Sequence of chain 1.A:
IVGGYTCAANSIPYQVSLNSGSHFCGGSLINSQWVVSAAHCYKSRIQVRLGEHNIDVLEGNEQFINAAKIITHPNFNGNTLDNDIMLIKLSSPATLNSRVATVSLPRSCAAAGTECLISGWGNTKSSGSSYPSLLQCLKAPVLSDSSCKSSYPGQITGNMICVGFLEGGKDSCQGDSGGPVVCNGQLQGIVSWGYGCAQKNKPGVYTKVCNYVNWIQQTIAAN

Binding-site contacts:
Ligand atom CH contacts residue TRP193 of chain 1.A at 3.7 Å (hydrophobic).
Ligand atom CG contacts residue GLN174 of chain 1.A at 3.6 Å.
Ligand atom CD2 contacts residue SER177 of chain 1.A at 3.7 Å.
Ligand atom NQ1 contacts residue GLY194 of chain 1.A at 4.0 Å.
Ligand atom NQ2 contacts residue SER172 of chain 1.A at 3.0 Å (h-bond).
Ligand atom CG contacts residue SER177 of chain 1.A at 3.9 Å.
Ligand atom CB contacts residue SER177 of chain 1.A at 3.1 Å.
Ligand atom CH contacts residue ASP171 of chain 1.A at 3.5 Å.
Ligand atom OA contacts residue GLN174 of chain 1.A at 3.0 Å (h-bond).
Ligand atom CZ contacts residue GLY196 of chain 1.A at 3.9 Å.
Ligand atom OA contacts residue SO41 of chain 1.B at 2.5 Å (h-bond).
Ligand atom CE2 contacts residue CYS173 of chain 1.A at 3.9 Å (hydrophobic).
Ligand atom CB contacts residue HIS40 of chain 1.A at 4.0 Å.
Ligand atom NQ2 contacts residue GLY204 of chain 1.A at 3.4 Å.
Ligand atom CZ contacts residue TRP193 of chain 1.A at 3.7 Å (hydrophobic).
Ligand atom NQ1 contacts residue GLY196 of chain 1.A at 2.9 Å (h-bond).
Ligand atom CD2 contacts residue CYS173 of chain 1.A at 3.9 Å (hydrophobic).
Ligand atom CD2 contacts residue VAL191 of chain 1.A at 3.8 Å (hydrophobic).
Ligand atom CE1 contacts residue GLY194 of chain 1.A at 3.4 Å.
Ligand atom CE2 contacts residue SER172 of chain 1.A at 3.7 Å.
Ligand atom CE1 contacts residue GLN174 of chain 1.A at 4.0 Å.
Ligand atom CB contacts residue SER192 of chain 1.A at 4.1 Å.
Ligand atom CD1 contacts residue TRP193 of chain 1.A at 3.9 Å (hydrophobic).
Ligand atom NQ1 contacts residue SER172 of chain 1.A at 3.5 Å (h-bond).
Ligand atom CZ contacts residue GLY194 of chain 1.A at 3.9 Å.
Ligand atom NQ1 contacts residue CYS197 of chain 1.A at 3.7 Å.
Ligand atom CD1 contacts residue GLY194 of chain 1.A at 3.8 Å.
Ligand atom CB contacts residue GLN174 of chain 1.A at 3.7 Å.
Ligand atom NQ2 contacts residue ASP171 of chain 1.A at 2.9 Å (salt-bridge).
Ligand atom CH contacts residue SER172 of chain 1.A at 3.2 Å.
Ligand atom CB contacts residue SO41 of chain 1.B at 2.8 Å.
Ligand atom CE1 contacts residue TRP193 of chain 1.A at 3.5 Å (hydrophobic).
Ligand atom NQ1 contacts residue ASP171 of chain 1.A at 2.7 Å (salt-bridge).
Ligand atom CZ contacts residue SER172 of chain 1.A at 3.8 Å.
Ligand atom CH contacts residue GLY196 of chain 1.A at 3.8 Å.
Ligand atom NQ2 contacts residue TRP193 of chain 1.A at 3.7 Å.
Ligand atom CD1 contacts residue GLN174 of chain 1.A at 3.3 Å.
Ligand atom CE2 contacts residue VAL191 of chain 1.A at 3.8 Å (hydrophobic).
Ligand atom CE1 contacts residue GLY196 of chain 1.A at 3.3 Å.
Ligand atom CG contacts residue SER192 of chain 1.A at 4.0 Å.

A small-molecule ligand and the protein it binds are described below.
Small molecule (SMILES): [H]/N=C(/N)c1ccc(CO)cc1